This small molecule binds to this protein.
Small molecule (SMILES): CC(=O)N[C@H]1[C@H](O[C@H]2[C@H](O)[C@@H](NC(C)=O)CO[C@@H]2CO)O[C@H](CO)[C@@H](O[C@@H]2O[C@H](CO)[C@@H](O)[C@H](O)[C@@H]2O)[C@@H]1O

Sequence of chain 1.C:
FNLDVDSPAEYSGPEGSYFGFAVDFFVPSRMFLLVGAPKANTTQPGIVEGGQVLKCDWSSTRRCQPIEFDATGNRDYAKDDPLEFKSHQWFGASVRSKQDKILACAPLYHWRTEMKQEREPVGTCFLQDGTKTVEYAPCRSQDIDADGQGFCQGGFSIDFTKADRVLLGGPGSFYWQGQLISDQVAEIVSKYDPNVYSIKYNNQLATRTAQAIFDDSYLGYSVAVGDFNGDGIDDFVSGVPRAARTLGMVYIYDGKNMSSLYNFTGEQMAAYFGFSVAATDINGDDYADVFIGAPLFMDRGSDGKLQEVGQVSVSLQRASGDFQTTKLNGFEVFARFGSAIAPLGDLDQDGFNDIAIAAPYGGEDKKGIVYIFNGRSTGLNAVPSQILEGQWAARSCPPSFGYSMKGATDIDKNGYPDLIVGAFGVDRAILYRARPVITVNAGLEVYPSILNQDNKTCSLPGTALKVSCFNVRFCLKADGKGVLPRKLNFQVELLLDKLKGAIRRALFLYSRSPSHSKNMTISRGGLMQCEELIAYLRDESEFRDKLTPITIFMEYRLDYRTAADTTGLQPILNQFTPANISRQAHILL

Binding-site contacts:
Ligand atom C7 contacts residue ASN458 of chain 1.C at 3.6 Å.
Ligand atom O6 contacts residue PRO451 of chain 1.C at 3.9 Å.
Ligand atom C4 contacts residue MAN1 of chain 1.LA at 3.8 Å.
Ligand atom C6 contacts residue CYS472 of chain 1.C at 3.7 Å (hydrophobic).
Ligand atom C2 contacts residue ASN474 of chain 1.C at 4.3 Å.
Ligand atom O4 contacts residue TYR450 of chain 1.C at 3.8 Å.
Ligand atom N2 contacts residue ASN474 of chain 1.C at 3.6 Å.
Ligand atom C5 contacts residue MAN1 of chain 1.LA at 3.5 Å.
Ligand atom C3 contacts residue ASN458 of chain 1.C at 3.8 Å.
Ligand atom O5 contacts residue ASN458 of chain 1.C at 2.3 Å (h-bond).
Ligand atom C3 contacts residue MAN1 of chain 1.LA at 3.5 Å.
Ligand atom O6 contacts residue PHE473 of chain 1.C at 4.0 Å.
Ligand atom N2 contacts residue ASN458 of chain 1.C at 3.0 Å (h-bond).
Ligand atom O3 contacts residue ASN474 of chain 1.C at 3.8 Å.
Ligand atom O5 contacts residue THR460 of chain 1.C at 3.1 Å (h-bond).
Ligand atom O6 contacts residue CYS472 of chain 1.C at 2.8 Å (h-bond).
Ligand atom C6 contacts residue THR460 of chain 1.C at 3.7 Å.
Ligand atom O3 contacts residue MAN1 of chain 1.LA at 3.1 Å.
Ligand atom C1 contacts residue TYR450 of chain 1.C at 4.2 Å (hydrophobic).
Ligand atom O7 contacts residue ASN458 of chain 1.C at 3.8 Å.
Ligand atom C5 contacts residue ASN458 of chain 1.C at 3.6 Å.
Ligand atom C2 contacts residue ASN458 of chain 1.C at 2.5 Å.
Ligand atom C8 contacts residue CYS461 of chain 1.C at 3.8 Å (hydrophobic).
Ligand atom C1 contacts residue ASN458 of chain 1.C at 1.4 Å.
Ligand atom O4 contacts residue MAN1 of chain 1.LA at 3.0 Å (h-bond).
Ligand atom C5 contacts residue THR460 of chain 1.C at 3.3 Å.
Ligand atom C1 contacts residue THR460 of chain 1.C at 3.3 Å.
Ligand atom C4 contacts residue ASN458 of chain 1.C at 4.2 Å.
Ligand atom C3 contacts residue ASN474 of chain 1.C at 3.8 Å.
Ligand atom C6 contacts residue MAN1 of chain 1.LA at 3.1 Å.
Ligand atom C8 contacts residue ASN474 of chain 1.C at 3.9 Å.
Ligand atom C8 contacts residue CYS472 of chain 1.C at 4.4 Å (hydrophobic).
Ligand atom C7 contacts residue ASN474 of chain 1.C at 3.9 Å.
Ligand atom O5 contacts residue CYS472 of chain 1.C at 4.0 Å.
Ligand atom O6 contacts residue MAN1 of chain 1.LA at 2.6 Å (h-bond).